Binding-site contacts:
Ligand atom C4 contacts residue PHE29 of chain 1.A at 3.5 Å (hydrophobic).
Ligand atom C4 contacts residue TYR65 of chain 1.A at 4.0 Å (hydrophobic).
Ligand atom C23 contacts residue GLU62 of chain 1.A at 3.4 Å.
Ligand atom C8 contacts residue TYR5 of chain 1.A at 3.5 Å (hydrophobic).
Ligand atom C2 contacts residue GLN33 of chain 1.A at 3.4 Å.
Ligand atom C21 contacts residue MET41 of chain 1.A at 4.4 Å (hydrophobic).
Ligand atom C8 contacts residue GLU64 of chain 1.A at 4.1 Å.
Ligand atom C20 contacts residue MET41 of chain 1.A at 3.9 Å (hydrophobic).
Ligand atom C23 contacts residue MET158 of chain 1.A at 4.2 Å (hydrophobic).
Ligand atom C16 contacts residue VAL37 of chain 1.A at 4.3 Å (hydrophobic).
Ligand atom C7 contacts residue SER28 of chain 1.A at 4.1 Å.
Ligand atom C6 contacts residue PHE29 of chain 1.A at 3.8 Å (hydrophobic).
Ligand atom O4P contacts residue PHE29 of chain 1.A at 4.5 Å.
Ligand atom C3 contacts residue GLN33 of chain 1.A at 4.2 Å.
Ligand atom C17 contacts residue TYR65 of chain 1.A at 3.9 Å (hydrophobic).
Ligand atom C23 contacts residue CYS67 of chain 1.A at 3.7 Å (hydrophobic).
Ligand atom O1P contacts residue TYR65 of chain 1.A at 3.5 Å (h-bond).
Ligand atom C19 contacts residue TYR65 of chain 1.A at 3.7 Å (hydrophobic).
Ligand atom C8 contacts residue TYR65 of chain 1.A at 3.6 Å (hydrophobic).
Ligand atom C6 contacts residue SER28 of chain 1.A at 3.2 Å.
Ligand atom C20 contacts residue PHE40 of chain 1.A at 4.2 Å (hydrophobic).
Ligand atom C23 contacts residue THR44 of chain 1.A at 4.0 Å.
Ligand atom C8 contacts residue PHE29 of chain 1.A at 4.3 Å (hydrophobic).
Ligand atom C21 contacts residue TYR65 of chain 1.A at 4.3 Å (hydrophobic).
Ligand atom C21 contacts residue THR44 of chain 1.A at 4.5 Å.
Ligand atom N contacts residue SER28 of chain 1.A at 4.2 Å.
Ligand atom C18 contacts residue TYR65 of chain 1.A at 4.4 Å (hydrophobic).
Ligand atom C22 contacts residue CYS67 of chain 1.A at 4.4 Å (hydrophobic).
Ligand atom C22 contacts residue THR44 of chain 1.A at 3.6 Å.
Ligand atom C18 contacts residue VAL37 of chain 1.A at 4.4 Å (hydrophobic).
Ligand atom C3 contacts residue VAL37 of chain 1.A at 4.3 Å (hydrophobic).
Ligand atom C21 contacts residue ILE81 of chain 1.A at 4.3 Å (hydrophobic).
Ligand atom C1 contacts residue GLN33 of chain 1.A at 3.4 Å.

A protein and the small-molecule ligand that binds it are described below.
Small molecule (SMILES): CCCCCCCCCCCCO[P](=O)([O-])OCC[N+](C)(C)C

Sequence of chain 1.A:
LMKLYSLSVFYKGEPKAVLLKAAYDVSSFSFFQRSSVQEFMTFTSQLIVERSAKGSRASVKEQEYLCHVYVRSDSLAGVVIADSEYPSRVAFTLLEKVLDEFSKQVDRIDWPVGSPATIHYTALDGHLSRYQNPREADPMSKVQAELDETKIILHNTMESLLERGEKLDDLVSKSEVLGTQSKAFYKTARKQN